Sequence of chain 1.A:
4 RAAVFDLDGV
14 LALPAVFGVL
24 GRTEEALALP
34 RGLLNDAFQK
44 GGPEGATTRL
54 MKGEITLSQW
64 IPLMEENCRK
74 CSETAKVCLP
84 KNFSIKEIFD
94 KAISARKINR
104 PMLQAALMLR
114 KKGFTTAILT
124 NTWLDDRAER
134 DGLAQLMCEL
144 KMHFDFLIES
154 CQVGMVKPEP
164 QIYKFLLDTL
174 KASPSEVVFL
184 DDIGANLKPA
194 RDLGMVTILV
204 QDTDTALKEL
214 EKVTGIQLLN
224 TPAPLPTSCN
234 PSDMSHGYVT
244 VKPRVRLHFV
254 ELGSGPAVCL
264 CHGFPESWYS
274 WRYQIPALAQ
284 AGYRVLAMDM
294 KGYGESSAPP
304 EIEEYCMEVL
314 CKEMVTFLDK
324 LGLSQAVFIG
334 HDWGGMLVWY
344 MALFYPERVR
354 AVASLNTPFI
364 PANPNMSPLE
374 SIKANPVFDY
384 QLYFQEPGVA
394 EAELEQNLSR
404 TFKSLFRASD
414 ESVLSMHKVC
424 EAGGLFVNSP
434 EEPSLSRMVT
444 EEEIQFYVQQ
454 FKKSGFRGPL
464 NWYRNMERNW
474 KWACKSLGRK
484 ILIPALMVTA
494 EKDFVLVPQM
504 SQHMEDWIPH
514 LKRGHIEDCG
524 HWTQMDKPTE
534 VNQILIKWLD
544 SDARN

Binding-site contacts:
Ligand atom C18 contacts residue ASP335 of chain 1.A at 3.1 Å.
Ligand atom C12 contacts residue HIS524 of chain 1.A at 3.7 Å.
Ligand atom C30 contacts residue PHE267 of chain 1.A at 3.7 Å (hydrophobic).
Ligand atom O4 contacts residue ASP496 of chain 1.A at 3.8 Å.
Ligand atom C31 contacts residue PHE267 of chain 1.A at 3.7 Å (hydrophobic).
Ligand atom O4 contacts residue PHE497 of chain 1.A at 2.9 Å (h-bond).
Ligand atom O16 contacts residue TYR466 of chain 1.A at 2.6 Å (h-bond).
Ligand atom C17 contacts residue ASP335 of chain 1.A at 3.8 Å.
Ligand atom C9 contacts residue TRP525 of chain 1.A at 3.7 Å (hydrophobic).
Ligand atom C6 contacts residue VAL498 of chain 1.A at 3.3 Å (hydrophobic).
Ligand atom C1 contacts residue LEU417 of chain 1.A at 3.7 Å (hydrophobic).
Ligand atom C5 contacts residue HIS524 of chain 1.A at 3.7 Å.
Ligand atom C18 contacts residue TRP336 of chain 1.A at 3.6 Å (hydrophobic).
Ligand atom O16 contacts residue TYR383 of chain 1.A at 2.6 Å (h-bond).
Ligand atom C15 contacts residue ASP335 of chain 1.A at 3.6 Å.
Ligand atom C22 contacts residue GLN384 of chain 1.A at 3.7 Å.
Ligand atom C12 contacts residue ASP335 of chain 1.A at 3.6 Å.
Ligand atom C6 contacts residue ASP496 of chain 1.A at 3.7 Å.
Ligand atom F29 contacts residue PHE387 of chain 1.A at 3.4 Å.
Ligand atom C28 contacts residue LEU408 of chain 1.A at 3.8 Å (hydrophobic).
Ligand atom C12 contacts residue TYR383 of chain 1.A at 3.8 Å (hydrophobic).
Ligand atom C7 contacts residue VAL498 of chain 1.A at 3.6 Å (hydrophobic).
Ligand atom N14 contacts residue ASP335 of chain 1.A at 2.5 Å (salt-bridge).
Ligand atom C13 contacts residue TYR466 of chain 1.A at 3.4 Å (hydrophobic).
Ligand atom N14 contacts residue TYR466 of chain 1.A at 3.5 Å (h-bond).
Ligand atom C30 contacts residue LEU408 of chain 1.A at 3.5 Å (hydrophobic).
Ligand atom C8 contacts residue HIS524 of chain 1.A at 3.6 Å.
Ligand atom C15 contacts residue TYR383 of chain 1.A at 3.4 Å (hydrophobic).
Ligand atom C7 contacts residue HIS524 of chain 1.A at 3.5 Å.
Ligand atom N24 contacts residue MET339 of chain 1.A at 2.9 Å (h-bond).
Ligand atom C17 contacts residue TRP336 of chain 1.A at 3.5 Å (hydrophobic).
Ligand atom C26 contacts residue TYR383 of chain 1.A at 3.7 Å (hydrophobic).
Ligand atom C26 contacts residue MET419 of chain 1.A at 3.7 Å (hydrophobic).
Ligand atom C11 contacts residue HIS524 of chain 1.A at 3.6 Å.
Ligand atom C15 contacts residue TRP336 of chain 1.A at 3.8 Å (hydrophobic).
Ligand atom C13 contacts residue ASP335 of chain 1.A at 3.3 Å.
Ligand atom C15 contacts residue TYR466 of chain 1.A at 3.2 Å (hydrophobic).
Ligand atom C27 contacts residue TYR383 of chain 1.A at 3.8 Å (hydrophobic).
Ligand atom C1 contacts residue MET419 of chain 1.A at 3.8 Å (hydrophobic).
Ligand atom C6 contacts residue HIS524 of chain 1.A at 3.6 Å.

A protein and the small-molecule ligand that binds it are described below.
Small molecule (SMILES): CS(=O)(=O)c1ccc([C@@H](CCNC(=O)c2ccc(C#N)cc2)c2ccc(F)cc2)cc1